Binding-site contacts:
Ligand atom C15 contacts residue HIS93 of chain 1.A at 3.7 Å.
Ligand atom C19 contacts residue PHE43 of chain 1.A at 3.6 Å (hydrophobic).
Ligand atom N4 contacts residue HIS93 of chain 1.A at 2.9 Å (h-bond).
Ligand atom O1 contacts residue HIS97 of chain 1.A at 3.1 Å.
Ligand atom FE contacts residue NO21 of chain 1.C at 2.0 Å.
Ligand atom C30 contacts residue PRO88 of chain 1.A at 3.0 Å (hydrophobic).
Ligand atom C7 contacts residue NO21 of chain 1.C at 3.7 Å.
Ligand atom C25 contacts residue HIS93 of chain 1.A at 3.6 Å.
Ligand atom O4 contacts residue PRO88 of chain 1.A at 3.3 Å (h-bond).
Ligand atom N4 contacts residue NO21 of chain 1.C at 3.0 Å (h-bond).
Ligand atom N1 contacts residue NO21 of chain 1.C at 2.9 Å (h-bond).
Ligand atom C24 contacts residue NO21 of chain 1.C at 3.5 Å.
Ligand atom C1 contacts residue HIS93 of chain 1.A at 3.6 Å.
Ligand atom N2 contacts residue NO21 of chain 1.C at 2.7 Å (h-bond).
Ligand atom C22 contacts residue HIS97 of chain 1.A at 3.5 Å.
Ligand atom O4 contacts residue SER92 of chain 1.A at 2.8 Å (h-bond).
Ligand atom C17 contacts residue NO21 of chain 1.C at 3.4 Å.
Ligand atom C14 contacts residue PHE43 of chain 1.A at 3.4 Å (hydrophobic).
Ligand atom C23 contacts residue HIS93 of chain 1.A at 3.6 Å.
Ligand atom C11 contacts residue TYR103 of chain 1.A at 3.3 Å (hydrophobic).
Ligand atom C13 contacts residue ILE99 of chain 1.A at 3.6 Å (hydrophobic).
Ligand atom C11 contacts residue ILE107 of chain 1.A at 3.6 Å (hydrophobic).
Ligand atom C15 contacts residue NO21 of chain 1.C at 3.4 Å.
Ligand atom N3 contacts residue NO21 of chain 1.C at 2.8 Å (h-bond).
Ligand atom FE contacts residue HIS93 of chain 1.A at 2.1 Å.
Ligand atom C17 contacts residue PHE43 of chain 1.A at 3.6 Å (hydrophobic).
Ligand atom C18 contacts residue PHE43 of chain 1.A at 3.5 Å (hydrophobic).
Ligand atom C23 contacts residue NO21 of chain 1.C at 3.1 Å.
Ligand atom N3 contacts residue HIS93 of chain 1.A at 2.9 Å (h-bond).
Ligand atom N1 contacts residue HIS93 of chain 1.A at 3.0 Å (h-bond).
Ligand atom C34 contacts residue LEU89 of chain 1.A at 3.5 Å (hydrophobic).
Ligand atom C16 contacts residue PHE43 of chain 1.A at 3.4 Å (hydrophobic).
Ligand atom C19 contacts residue LYS42 of chain 1.A at 3.2 Å.
Ligand atom C21 contacts residue HIS97 of chain 1.A at 3.2 Å.
Ligand atom C33 contacts residue HIS93 of chain 1.A at 3.5 Å.
Ligand atom O4 contacts residue LEU89 of chain 1.A at 3.6 Å.
Ligand atom C32 contacts residue VAL67 of chain 1.A at 3.6 Å (hydrophobic).
Ligand atom N2 contacts residue HIS93 of chain 1.A at 2.9 Å (h-bond).
Ligand atom C25 contacts residue NO21 of chain 1.C at 3.6 Å.
Ligand atom C9 contacts residue NO21 of chain 1.C at 3.5 Å.

Sequence of chain 1.A:
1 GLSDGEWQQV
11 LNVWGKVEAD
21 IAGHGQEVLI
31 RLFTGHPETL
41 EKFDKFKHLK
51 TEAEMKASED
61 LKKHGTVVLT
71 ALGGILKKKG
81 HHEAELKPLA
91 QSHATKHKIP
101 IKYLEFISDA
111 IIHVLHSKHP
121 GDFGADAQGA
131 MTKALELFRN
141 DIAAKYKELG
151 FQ

This small molecule binds to this protein.
Small molecule (SMILES): C=Cc1c(C)c2n3c1C=C1C(C)=C(CC)C4=N1->[Fe]31<-N3=C(C5=c6c(c(C)c(n61)=C4)C(=O)C5)[C@@H](CCC(=O)OC)[C@H](C)C3=C2